Binding-site contacts:
Ligand atom C10 contacts residue MET248 of chain 1.A at 3.5 Å (hydrophobic).
Ligand atom C15 contacts residue MET248 of chain 1.A at 3.3 Å (hydrophobic).
Ligand atom N3 contacts residue PHE39 of chain 1.A at 3.6 Å.
Ligand atom C20 contacts residue LEU150 of chain 1.A at 3.3 Å (hydrophobic).
Ligand atom N3 contacts residue ASP105 of chain 1.A at 2.9 Å (salt-bridge).
Ligand atom C11 contacts residue MET248 of chain 1.A at 3.3 Å (hydrophobic).
Ligand atom CL2 contacts residue LEU150 of chain 1.A at 3.2 Å.
Ligand atom C19 contacts residue HIS153 of chain 1.A at 3.5 Å.
Ligand atom C9 contacts residue LEU150 of chain 1.A at 0.5 Å (hydrophobic).
Ligand atom N3 contacts residue ILE106 of chain 1.A at 3.2 Å.
Ligand atom C12 contacts residue MET248 of chain 1.A at 3.4 Å (hydrophobic).
Ligand atom C16 contacts residue ASP105 of chain 1.A at 3.6 Å.
Ligand atom C13 contacts residue LEU150 of chain 1.A at 2.1 Å (hydrophobic).
Ligand atom O3 contacts residue GLU129 of chain 1.A at 3.0 Å (salt-bridge).
Ligand atom C11 contacts residue GLY246 of chain 1.A at 3.2 Å.
Ligand atom C17 contacts residue ASP105 of chain 1.A at 3.2 Å.
Ligand atom C11 contacts residue LEU150 of chain 1.A at 2.6 Å (hydrophobic).
Ligand atom N2 contacts residue ASP105 of chain 1.A at 2.3 Å (salt-bridge).
Ligand atom C8 contacts residue LEU150 of chain 1.A at 1.0 Å (hydrophobic).
Ligand atom O4 contacts residue TYR215 of chain 1.A at 3.1 Å (h-bond).
Ligand atom O4 contacts residue PHE154 of chain 1.A at 3.1 Å.
Ligand atom C10 contacts residue GLY247 of chain 1.A at 2.8 Å.
Ligand atom CL1 contacts residue LEU150 of chain 1.A at 3.5 Å.
Ligand atom O3 contacts residue GLY246 of chain 1.A at 2.7 Å (h-bond).
Ligand atom C7 contacts residue LEU150 of chain 1.A at 2.7 Å (hydrophobic).
Ligand atom O2 contacts residue LEU150 of chain 1.A at 2.0 Å.
Ligand atom C18 contacts residue TYR215 of chain 1.A at 3.2 Å (hydrophobic).
Ligand atom O1 contacts residue PHE140 of chain 1.A at 2.9 Å.
Ligand atom C10 contacts residue LEU150 of chain 1.A at 1.7 Å (hydrophobic).
Ligand atom C12 contacts residue LEU150 of chain 1.A at 2.7 Å (hydrophobic).
Ligand atom C10 contacts residue GLY246 of chain 1.A at 3.3 Å.
Ligand atom C21 contacts residue LEU150 of chain 1.A at 3.2 Å (hydrophobic).
Ligand atom C9 contacts residue GLY247 of chain 1.A at 3.4 Å.
Ligand atom N3 contacts residue TYR215 of chain 1.A at 2.3 Å (h-bond).
Ligand atom O3 contacts residue MET248 of chain 1.A at 3.5 Å.
Ligand atom C18 contacts residue HIS153 of chain 1.A at 3.4 Å.
Ligand atom O4 contacts residue HIS153 of chain 1.A at 2.3 Å (h-bond).
Ligand atom C18 contacts residue ASP105 of chain 1.A at 3.2 Å.
Ligand atom C13 contacts residue VAL151 of chain 1.A at 3.5 Å (hydrophobic).
Ligand atom CL2 contacts residue MET248 of chain 1.A at 3.1 Å.

Sequence of chain 1.A:
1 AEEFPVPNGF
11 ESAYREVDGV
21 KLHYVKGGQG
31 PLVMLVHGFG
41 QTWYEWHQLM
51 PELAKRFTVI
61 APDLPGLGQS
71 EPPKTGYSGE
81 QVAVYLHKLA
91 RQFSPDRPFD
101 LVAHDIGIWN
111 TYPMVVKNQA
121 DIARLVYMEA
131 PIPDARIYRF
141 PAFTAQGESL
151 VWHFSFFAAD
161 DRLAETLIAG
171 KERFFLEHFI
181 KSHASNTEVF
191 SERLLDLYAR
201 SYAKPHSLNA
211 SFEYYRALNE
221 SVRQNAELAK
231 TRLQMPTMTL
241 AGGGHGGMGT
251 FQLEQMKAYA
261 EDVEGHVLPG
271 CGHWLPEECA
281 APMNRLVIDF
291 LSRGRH

The protein below binds the small molecule below.
Small molecule (SMILES): CCC(=O)Nc1cc(Cl)c(Oc2ccc(O)c(-c3ccc(NC(N)=O)cc3)c2)c(Cl)c1